This small molecule binds to this protein.
Small molecule (SMILES): NCC(=O)O

Binding-site contacts:
Ligand atom OXT contacts residue GLN87 of chain 1.A at 3.2 Å (h-bond).
Ligand atom CA contacts residue ASP85 of chain 1.A at 4.0 Å.
Ligand atom N contacts residue TRP86 of chain 1.A at 3.5 Å.
Ligand atom OXT contacts residue ASP85 of chain 1.A at 3.0 Å (salt-bridge).
Ligand atom C contacts residue TRP86 of chain 1.A at 4.0 Å (hydrophobic).
Ligand atom O contacts residue ASP85 of chain 1.A at 4.1 Å.
Ligand atom OXT contacts residue ILE187 of chain 1.A at 4.4 Å.
Ligand atom CA contacts residue TRP86 of chain 1.A at 3.5 Å (hydrophobic).
Ligand atom OXT contacts residue TRP86 of chain 1.A at 3.4 Å (h-bond).
Ligand atom C contacts residue ASP85 of chain 1.A at 3.6 Å.
Ligand atom O contacts residue GLN87 of chain 1.A at 4.1 Å.
Ligand atom C contacts residue GLN87 of chain 1.A at 4.3 Å.
Ligand atom N contacts residue ASP85 of chain 1.A at 3.4 Å.

Sequence of chain 1.A:
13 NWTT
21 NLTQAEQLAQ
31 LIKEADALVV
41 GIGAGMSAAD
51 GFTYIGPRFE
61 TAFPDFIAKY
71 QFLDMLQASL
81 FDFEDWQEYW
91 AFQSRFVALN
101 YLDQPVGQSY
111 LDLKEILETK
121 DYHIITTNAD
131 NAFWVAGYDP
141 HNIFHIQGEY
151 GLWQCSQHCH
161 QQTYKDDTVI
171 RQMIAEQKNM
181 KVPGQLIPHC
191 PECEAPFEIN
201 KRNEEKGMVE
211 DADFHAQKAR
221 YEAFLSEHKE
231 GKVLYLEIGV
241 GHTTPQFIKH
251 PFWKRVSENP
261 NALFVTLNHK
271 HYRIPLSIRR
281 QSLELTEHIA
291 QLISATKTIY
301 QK